Binding-site contacts:
Ligand atom O5 contacts residue GLY129 of chain 1.B at 3.7 Å.
Ligand atom C4 contacts residue GLY129 of chain 1.B at 4.5 Å.
Ligand atom O4 contacts residue GLY15 of chain 1.B at 3.3 Å (h-bond).
Ligand atom C1 contacts residue ASP130 of chain 1.B at 3.6 Å.
Ligand atom O2 contacts residue ASP130 of chain 1.B at 4.2 Å.
Ligand atom O6 contacts residue ASP130 of chain 1.B at 2.8 Å (salt-bridge).
Ligand atom O6 contacts residue VAL88 of chain 1.B at 4.4 Å.
Ligand atom C5 contacts residue ASP130 of chain 1.B at 3.8 Å.
Ligand atom O4 contacts residue VAL86 of chain 1.B at 3.1 Å.
Ligand atom C4 contacts residue VAL86 of chain 1.B at 4.0 Å (hydrophobic).
Ligand atom C6 contacts residue ASP130 of chain 1.B at 3.7 Å.
Ligand atom C4 contacts residue GLY14 of chain 1.B at 4.1 Å.
Ligand atom O6 contacts residue ASP133 of chain 1.B at 2.8 Å (salt-bridge).
Ligand atom C6 contacts residue GLY129 of chain 1.B at 4.4 Å.
Ligand atom C4 contacts residue ASP133 of chain 1.B at 3.4 Å.
Ligand atom C5 contacts residue GLY129 of chain 1.B at 4.4 Å.
Ligand atom O3 contacts residue GLY14 of chain 1.B at 4.1 Å.
Ligand atom C5 contacts residue ASP133 of chain 1.B at 3.8 Å.
Ligand atom C6 contacts residue VAL88 of chain 1.B at 3.9 Å (hydrophobic).
Ligand atom C5 contacts residue VAL86 of chain 1.B at 3.8 Å (hydrophobic).
Ligand atom O3 contacts residue GLY15 of chain 1.B at 3.1 Å (h-bond).
Ligand atom O4 contacts residue GLY14 of chain 1.B at 3.3 Å.
Ligand atom C6 contacts residue ASP133 of chain 1.B at 3.2 Å.
Ligand atom O6 contacts residue GLY129 of chain 1.B at 3.3 Å.
Ligand atom O5 contacts residue ASP130 of chain 1.B at 2.8 Å (salt-bridge).
Ligand atom O5 contacts residue PHE131 of chain 1.B at 4.4 Å.
Ligand atom O1 contacts residue ASP130 of chain 1.B at 4.1 Å.
Ligand atom O4 contacts residue ASP133 of chain 1.B at 2.7 Å (salt-bridge).
Ligand atom O6 contacts residue PHE131 of chain 1.B at 2.7 Å (h-bond).
Ligand atom C3 contacts residue GLY15 of chain 1.B at 3.8 Å.
Ligand atom O2 contacts residue GLY15 of chain 1.B at 3.9 Å.
Ligand atom C6 contacts residue VAL86 of chain 1.B at 3.7 Å (hydrophobic).
Ligand atom O2 contacts residue GLY129 of chain 1.B at 3.7 Å.
Ligand atom C6 contacts residue PHE131 of chain 1.B at 3.8 Å (hydrophobic).
Ligand atom C4 contacts residue GLY15 of chain 1.B at 3.4 Å.

The protein below binds the small molecule below.
Small molecule (SMILES): OC[C@H]1O[C@H](O)[C@@H](O)[C@@H](O)[C@@H]1O

Sequence of chain 1.B:
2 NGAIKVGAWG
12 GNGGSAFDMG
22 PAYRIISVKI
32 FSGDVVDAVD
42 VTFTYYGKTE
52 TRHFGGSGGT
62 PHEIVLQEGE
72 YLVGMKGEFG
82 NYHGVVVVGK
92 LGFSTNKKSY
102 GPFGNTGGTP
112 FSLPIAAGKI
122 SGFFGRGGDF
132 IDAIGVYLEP